The protein below binds the small molecule below.
Small molecule (SMILES): CC(=O)c1ccc(B(O)O)cc1

Binding-site contacts:
Ligand atom C8 contacts residue ZN1 of chain 1.B at 4.1 Å.
Ligand atom C1 contacts residue HIS91 of chain 1.A at 3.6 Å.
Ligand atom O1 contacts residue TRP205 of chain 1.A at 3.8 Å.
Ligand atom O1 contacts residue VAL139 of chain 1.A at 3.7 Å.
Ligand atom O3 contacts residue GOL1 of chain 1.C at 3.8 Å.
Ligand atom O3 contacts residue PHE127 of chain 1.A at 3.6 Å.
Ligand atom C4 contacts residue GOL1 of chain 1.C at 3.9 Å.
Ligand atom B1 contacts residue LEU194 of chain 1.A at 4.2 Å.
Ligand atom O2 contacts residue SER193 of chain 1.A at 4.1 Å.
Ligand atom C2 contacts residue VAL118 of chain 1.A at 3.8 Å (hydrophobic).
Ligand atom C8 contacts residue LEU194 of chain 1.A at 3.5 Å (hydrophobic).
Ligand atom O2 contacts residue LEU194 of chain 1.A at 3.4 Å.
Ligand atom C6 contacts residue PRO197 of chain 1.A at 3.9 Å (hydrophobic).
Ligand atom O3 contacts residue SO41 of chain 1.D at 3.4 Å (h-bond).
Ligand atom O2 contacts residue THR195 of chain 1.A at 2.8 Å (h-bond).
Ligand atom C3 contacts residue LEU194 of chain 1.A at 3.7 Å (hydrophobic).
Ligand atom O1 contacts residue HIS91 of chain 1.A at 3.4 Å.
Ligand atom C3 contacts residue GOL1 of chain 1.C at 4.0 Å.
Ligand atom O2 contacts residue TRP205 of chain 1.A at 3.5 Å.
Ligand atom B1 contacts residue ZN1 of chain 1.B at 3.0 Å.
Ligand atom O1 contacts residue ZN1 of chain 1.B at 3.0 Å.
Ligand atom C3 contacts residue GLN89 of chain 1.A at 3.8 Å.
Ligand atom C1 contacts residue ZN1 of chain 1.B at 3.5 Å.
Ligand atom O2 contacts residue ZN1 of chain 1.B at 3.4 Å.
Ligand atom C7 contacts residue THR196 of chain 1.A at 3.5 Å.
Ligand atom B1 contacts residue HIS116 of chain 1.A at 4.0 Å.
Ligand atom C8 contacts residue THR196 of chain 1.A at 3.9 Å.
Ligand atom C5 contacts residue GOL1 of chain 1.C at 3.9 Å.
Ligand atom C2 contacts residue HIS91 of chain 1.A at 3.5 Å.
Ligand atom C7 contacts residue LEU194 of chain 1.A at 3.7 Å (hydrophobic).
Ligand atom C6 contacts residue PRO198 of chain 1.A at 4.0 Å (hydrophobic).
Ligand atom C7 contacts residue GOL1 of chain 1.C at 4.2 Å.
Ligand atom C4 contacts residue LEU194 of chain 1.A at 3.7 Å (hydrophobic).
Ligand atom C8 contacts residue THR195 of chain 1.A at 3.8 Å.
Ligand atom O1 contacts residue HIS116 of chain 1.A at 3.4 Å (h-bond).
Ligand atom C1 contacts residue LEU194 of chain 1.A at 3.7 Å (hydrophobic).
Ligand atom B1 contacts residue THR195 of chain 1.A at 3.9 Å.
Ligand atom O1 contacts residue VAL118 of chain 1.A at 4.0 Å.
Ligand atom B1 contacts residue HIS91 of chain 1.A at 3.8 Å.
Ligand atom C2 contacts residue LEU194 of chain 1.A at 3.7 Å (hydrophobic).

Sequence of chain 1.A:
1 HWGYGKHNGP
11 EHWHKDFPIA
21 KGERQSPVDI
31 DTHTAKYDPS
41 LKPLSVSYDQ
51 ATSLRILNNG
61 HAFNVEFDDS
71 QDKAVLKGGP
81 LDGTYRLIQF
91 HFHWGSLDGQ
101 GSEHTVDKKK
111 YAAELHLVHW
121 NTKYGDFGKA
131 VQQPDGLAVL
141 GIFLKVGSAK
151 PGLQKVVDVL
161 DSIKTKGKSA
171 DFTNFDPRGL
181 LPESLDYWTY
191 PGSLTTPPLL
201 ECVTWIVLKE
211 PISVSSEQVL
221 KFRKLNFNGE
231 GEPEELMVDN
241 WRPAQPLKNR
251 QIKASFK